Binding-site contacts:
Ligand atom C8 contacts residue TRP133 of chain 2.A at 4.2 Å (hydrophobic).
Ligand atom C3 contacts residue ASN131 of chain 2.A at 3.5 Å.
Ligand atom O4 contacts residue LEU215 of chain 2.A at 3.2 Å (h-bond).
Ligand atom O4 contacts residue ASP89 of chain 2.A at 2.9 Å (salt-bridge).
Ligand atom C7 contacts residue ASN131 of chain 2.A at 3.9 Å.
Ligand atom C6 contacts residue PHE129 of chain 2.A at 4.2 Å (hydrophobic).
Ligand atom C1 contacts residue LEU215 of chain 2.A at 3.9 Å (hydrophobic).
Ligand atom O7 contacts residue ASP105 of chain 2.A at 4.2 Å.
Ligand atom C3 contacts residue ASP89 of chain 2.A at 3.7 Å.
Ligand atom C5 contacts residue LEU215 of chain 2.A at 4.2 Å (hydrophobic).
Ligand atom O6 contacts residue SER216 of chain 2.A at 2.7 Å (h-bond).
Ligand atom C8 contacts residue PHE108 of chain 2.A at 4.3 Å (hydrophobic).
Ligand atom O3 contacts residue GLY106 of chain 2.A at 4.0 Å.
Ligand atom O7 contacts residue ASN131 of chain 2.A at 4.3 Å.
Ligand atom O7 contacts residue GLY107 of chain 2.A at 2.6 Å (h-bond).
Ligand atom N2 contacts residue LEU215 of chain 2.A at 4.1 Å.
Ligand atom C6 contacts residue HIS219 of chain 2.A at 3.5 Å.
Ligand atom C4 contacts residue PHE129 of chain 2.A at 3.4 Å (hydrophobic).
Ligand atom O3 contacts residue PHE129 of chain 2.A at 3.6 Å.
Ligand atom C5 contacts residue PHE129 of chain 2.A at 3.8 Å (hydrophobic).
Ligand atom C7 contacts residue LEU215 of chain 2.A at 4.1 Å (hydrophobic).
Ligand atom C4 contacts residue ALA88 of chain 2.A at 4.2 Å (hydrophobic).
Ligand atom O7 contacts residue LEU215 of chain 2.A at 3.8 Å.
Ligand atom C4 contacts residue LEU215 of chain 2.A at 4.3 Å (hydrophobic).
Ligand atom O5 contacts residue LEU215 of chain 2.A at 3.4 Å.
Ligand atom O4 contacts residue ALA88 of chain 2.A at 3.6 Å.
Ligand atom O3 contacts residue ASP89 of chain 2.A at 2.6 Å (salt-bridge).
Ligand atom C6 contacts residue LEU215 of chain 2.A at 3.9 Å (hydrophobic).
Ligand atom N2 contacts residue ASN131 of chain 2.A at 3.8 Å.
Ligand atom C3 contacts residue PHE129 of chain 2.A at 3.4 Å (hydrophobic).
Ligand atom O4 contacts residue GLY214 of chain 2.A at 3.4 Å.
Ligand atom C2 contacts residue LEU215 of chain 2.A at 3.8 Å (hydrophobic).
Ligand atom O3 contacts residue ASN131 of chain 2.A at 3.0 Å (h-bond).
Ligand atom O7 contacts residue GLY106 of chain 2.A at 3.4 Å.
Ligand atom C4 contacts residue ASP89 of chain 2.A at 3.6 Å.
Ligand atom O6 contacts residue HIS219 of chain 2.A at 3.4 Å (h-bond).
Ligand atom C2 contacts residue ASN131 of chain 2.A at 4.3 Å.
Ligand atom C7 contacts residue GLY107 of chain 2.A at 3.6 Å.
Ligand atom O3 contacts residue GLY107 of chain 2.A at 3.1 Å (h-bond).
Ligand atom C6 contacts residue SER216 of chain 2.A at 3.5 Å.

Sequence of chain 2.A:
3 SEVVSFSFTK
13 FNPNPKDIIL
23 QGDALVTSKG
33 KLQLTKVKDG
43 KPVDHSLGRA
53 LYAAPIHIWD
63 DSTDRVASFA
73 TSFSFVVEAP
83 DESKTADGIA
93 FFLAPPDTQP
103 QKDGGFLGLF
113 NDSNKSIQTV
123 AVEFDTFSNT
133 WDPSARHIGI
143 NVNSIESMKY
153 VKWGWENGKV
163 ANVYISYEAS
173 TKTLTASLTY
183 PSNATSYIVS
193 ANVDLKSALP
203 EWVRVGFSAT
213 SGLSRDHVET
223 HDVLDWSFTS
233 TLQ

A small-molecule ligand and the protein it binds are described below.
Small molecule (SMILES): CC(=O)N[C@@H]1[C@@H](O)[C@@H](O)[C@@H](CO)O[C@@H]1O